Binding-site contacts:
Ligand atom PA contacts residue GLY37 of chain 2.A at 3.8 Å.
Ligand atom C6 contacts residue LEU187 of chain 2.A at 3.6 Å (hydrophobic).
Ligand atom N7 contacts residue VAL189 of chain 2.A at 3.5 Å.
Ligand atom N6 contacts residue LEU187 of chain 2.A at 2.7 Å (h-bond).
Ligand atom C5' contacts residue ALA35 of chain 2.A at 3.7 Å (hydrophobic).
Ligand atom N7 contacts residue ASN184 of chain 2.A at 3.1 Å (h-bond).
Ligand atom C6 contacts residue ARG148 of chain 2.A at 3.6 Å.
Ligand atom O5' contacts residue THR40 of chain 2.A at 3.3 Å (h-bond).
Ligand atom O4' contacts residue ARG148 of chain 2.A at 3.3 Å.
Ligand atom PB contacts residue GLY37 of chain 2.A at 3.8 Å.
Ligand atom O1A contacts residue SER39 of chain 2.A at 3.4 Å (h-bond).
Ligand atom C4 contacts residue ARG148 of chain 2.A at 3.6 Å.
Ligand atom O1A contacts residue THR40 of chain 2.A at 2.6 Å (h-bond).
Ligand atom C2 contacts residue ARG148 of chain 2.A at 3.5 Å.
Ligand atom O5' contacts residue GLY37 of chain 2.A at 3.5 Å.
Ligand atom O3B contacts residue LYS38 of chain 2.A at 3.7 Å.
Ligand atom PB contacts residue ALA35 of chain 2.A at 3.6 Å.
Ligand atom C5 contacts residue ARG148 of chain 2.A at 3.7 Å.
Ligand atom C8 contacts residue THR40 of chain 2.A at 3.8 Å.
Ligand atom O2B contacts residue SER39 of chain 2.A at 2.9 Å (h-bond).
Ligand atom O1B contacts residue SER36 of chain 2.A at 3.2 Å (h-bond).
Ligand atom O3B contacts residue ALA35 of chain 2.A at 2.9 Å (h-bond).
Ligand atom N1 contacts residue LEU187 of chain 2.A at 3.7 Å.
Ligand atom O1B contacts residue LYS38 of chain 2.A at 2.7 Å (salt-bridge).
Ligand atom N6 contacts residue ASN184 of chain 2.A at 2.9 Å (h-bond).
Ligand atom O3A contacts residue ALA35 of chain 2.A at 3.5 Å.
Ligand atom O3A contacts residue GLY37 of chain 2.A at 3.2 Å (h-bond).
Ligand atom PA contacts residue THR40 of chain 2.A at 3.6 Å.
Ligand atom C8 contacts residue GLY37 of chain 2.A at 3.7 Å.
Ligand atom N1 contacts residue ARG148 of chain 2.A at 3.6 Å (salt-bridge).
Ligand atom O1B contacts residue LEU33 of chain 2.A at 3.5 Å (h-bond).
Ligand atom O1B contacts residue ALA35 of chain 2.A at 3.5 Å (h-bond).
Ligand atom C2' contacts residue THR40 of chain 2.A at 3.5 Å.
Ligand atom PB contacts residue LYS38 of chain 2.A at 3.5 Å.
Ligand atom O3A contacts residue LYS38 of chain 2.A at 3.6 Å.
Ligand atom O1B contacts residue GLY37 of chain 2.A at 2.9 Å (h-bond).
Ligand atom O2B contacts residue LYS38 of chain 2.A at 3.5 Å (salt-bridge).
Ligand atom O1A contacts residue GLY37 of chain 2.A at 3.5 Å.
Ligand atom C5 contacts residue VAL189 of chain 2.A at 3.8 Å (hydrophobic).
Ligand atom N3 contacts residue ARG148 of chain 2.A at 3.6 Å (salt-bridge).

This protein binds this small molecule.
Small molecule (SMILES): Nc1ncnc2c1ncn2[C@@H]1O[C@H](CO[P](=O)(O)OP(=O)(O)O)[C@H]2O[V](=O)(O)O[C@H]21

Sequence of chain 2.A:
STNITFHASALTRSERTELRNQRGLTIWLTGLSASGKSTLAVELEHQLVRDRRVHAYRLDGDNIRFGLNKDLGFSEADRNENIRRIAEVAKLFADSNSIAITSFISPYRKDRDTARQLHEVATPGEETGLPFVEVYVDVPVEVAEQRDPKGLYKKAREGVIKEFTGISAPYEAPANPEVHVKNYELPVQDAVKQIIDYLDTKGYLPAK